Sequence of chain 1.A:
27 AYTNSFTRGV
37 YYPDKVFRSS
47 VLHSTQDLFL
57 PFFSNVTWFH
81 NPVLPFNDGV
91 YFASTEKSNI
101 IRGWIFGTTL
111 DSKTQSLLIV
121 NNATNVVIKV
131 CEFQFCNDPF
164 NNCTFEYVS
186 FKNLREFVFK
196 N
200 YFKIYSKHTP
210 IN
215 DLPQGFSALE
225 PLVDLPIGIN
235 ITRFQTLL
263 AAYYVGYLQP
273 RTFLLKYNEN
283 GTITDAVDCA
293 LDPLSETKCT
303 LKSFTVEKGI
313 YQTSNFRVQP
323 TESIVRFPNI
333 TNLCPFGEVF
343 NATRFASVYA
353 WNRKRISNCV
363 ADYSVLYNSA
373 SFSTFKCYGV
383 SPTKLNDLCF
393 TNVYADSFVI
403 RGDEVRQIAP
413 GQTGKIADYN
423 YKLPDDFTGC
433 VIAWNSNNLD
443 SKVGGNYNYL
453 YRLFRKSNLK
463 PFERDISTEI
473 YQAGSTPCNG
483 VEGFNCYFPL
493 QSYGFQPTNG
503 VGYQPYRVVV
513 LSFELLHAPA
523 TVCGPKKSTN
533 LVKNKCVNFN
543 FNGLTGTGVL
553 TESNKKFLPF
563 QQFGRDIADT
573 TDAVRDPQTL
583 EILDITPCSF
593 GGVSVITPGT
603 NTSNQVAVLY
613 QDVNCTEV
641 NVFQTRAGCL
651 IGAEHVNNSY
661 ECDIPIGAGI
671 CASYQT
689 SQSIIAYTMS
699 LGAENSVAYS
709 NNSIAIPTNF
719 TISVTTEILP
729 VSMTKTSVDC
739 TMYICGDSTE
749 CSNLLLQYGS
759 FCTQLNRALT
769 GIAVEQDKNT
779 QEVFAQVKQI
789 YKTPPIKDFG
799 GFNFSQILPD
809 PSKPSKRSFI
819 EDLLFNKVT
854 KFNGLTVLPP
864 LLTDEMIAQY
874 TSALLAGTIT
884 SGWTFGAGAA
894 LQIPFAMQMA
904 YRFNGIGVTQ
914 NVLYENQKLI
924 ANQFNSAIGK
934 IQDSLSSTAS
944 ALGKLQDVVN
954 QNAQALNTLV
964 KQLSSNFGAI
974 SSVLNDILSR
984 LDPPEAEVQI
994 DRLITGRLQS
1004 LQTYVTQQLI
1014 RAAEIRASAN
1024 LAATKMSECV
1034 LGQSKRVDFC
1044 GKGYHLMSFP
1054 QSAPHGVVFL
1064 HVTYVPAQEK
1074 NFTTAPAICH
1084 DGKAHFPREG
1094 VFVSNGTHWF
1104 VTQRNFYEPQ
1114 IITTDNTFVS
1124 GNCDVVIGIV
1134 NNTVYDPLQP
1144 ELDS

Binding-site contacts:
Ligand atom O6 contacts residue THR108 of chain 1.A at 4.2 Å.
Ligand atom C5 contacts residue THR108 of chain 1.A at 4.1 Å.
Ligand atom C2 contacts residue ASN234 of chain 1.A at 2.5 Å.
Ligand atom C6 contacts residue THR108 of chain 1.A at 3.5 Å.
Ligand atom C1 contacts residue ASN234 of chain 1.A at 1.4 Å.
Ligand atom N2 contacts residue ASN234 of chain 1.A at 2.9 Å (h-bond).
Ligand atom C3 contacts residue ASN234 of chain 1.A at 3.8 Å.
Ligand atom C8 contacts residue ASN234 of chain 1.A at 4.4 Å.
Ligand atom C5 contacts residue ASN234 of chain 1.A at 3.7 Å.
Ligand atom O5 contacts residue ASN234 of chain 1.A at 2.4 Å (h-bond).
Ligand atom C4 contacts residue ASN234 of chain 1.A at 4.3 Å.
Ligand atom O5 contacts residue THR236 of chain 1.A at 3.6 Å (h-bond).
Ligand atom C6 contacts residue THR236 of chain 1.A at 3.7 Å.
Ligand atom C5 contacts residue THR236 of chain 1.A at 3.3 Å.
Ligand atom O7 contacts residue ASN234 of chain 1.A at 3.3 Å (h-bond).
Ligand atom O5 contacts residue THR108 of chain 1.A at 3.1 Å.
Ligand atom C7 contacts residue ASN234 of chain 1.A at 3.2 Å.
Ligand atom C1 contacts residue THR108 of chain 1.A at 3.8 Å.
Ligand atom C1 contacts residue THR236 of chain 1.A at 3.9 Å.

The small molecule below binds the protein below.
Small molecule (SMILES): CC(=O)N[C@H]1[C@H](O[C@H]2[C@H](O)[C@@H](NC(C)=O)CO[C@@H]2CO)O[C@H](CO)[C@@H](O)[C@@H]1O